Sequence of chain 1.A:
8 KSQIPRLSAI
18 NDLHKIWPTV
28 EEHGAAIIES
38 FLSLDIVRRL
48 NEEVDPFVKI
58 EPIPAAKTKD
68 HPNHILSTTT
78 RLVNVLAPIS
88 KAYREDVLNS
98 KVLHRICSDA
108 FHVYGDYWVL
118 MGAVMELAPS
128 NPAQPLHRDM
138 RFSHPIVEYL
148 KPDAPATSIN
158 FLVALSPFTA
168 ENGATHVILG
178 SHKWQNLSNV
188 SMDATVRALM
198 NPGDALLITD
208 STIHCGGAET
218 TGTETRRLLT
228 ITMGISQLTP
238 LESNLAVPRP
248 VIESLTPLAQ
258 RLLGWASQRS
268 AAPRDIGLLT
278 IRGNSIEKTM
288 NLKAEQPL

Sequence of chain 2.A:
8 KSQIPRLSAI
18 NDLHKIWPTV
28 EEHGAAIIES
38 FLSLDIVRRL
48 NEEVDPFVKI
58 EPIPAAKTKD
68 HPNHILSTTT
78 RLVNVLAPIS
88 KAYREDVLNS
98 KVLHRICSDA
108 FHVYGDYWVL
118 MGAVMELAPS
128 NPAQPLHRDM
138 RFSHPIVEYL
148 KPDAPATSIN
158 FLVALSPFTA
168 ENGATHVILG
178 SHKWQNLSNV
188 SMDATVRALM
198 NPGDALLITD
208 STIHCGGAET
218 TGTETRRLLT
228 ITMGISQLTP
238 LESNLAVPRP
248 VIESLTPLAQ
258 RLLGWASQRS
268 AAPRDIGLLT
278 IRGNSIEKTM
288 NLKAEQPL

The protein below binds the small molecule below.
Small molecule (SMILES): CN1C(=O)c2ccccc2NC(=O)[C@@H]1Cc1ccccc1

Binding-site contacts:
Ligand atom C19 contacts residue MET118 of chain 1.A at 4.0 Å (hydrophobic).
Ligand atom C23 contacts residue ILE72 of chain 1.A at 3.8 Å (hydrophobic).
Ligand atom C8 contacts residue HIS134 of chain 1.A at 3.6 Å.
Ligand atom C13 contacts residue ILE72 of chain 1.A at 3.9 Å (hydrophobic).
Ligand atom C7 contacts residue AKG1 of chain 1.C at 3.4 Å.
Ligand atom C10 contacts residue ILE72 of chain 1.A at 4.0 Å (hydrophobic).
Ligand atom C2 contacts residue AKG1 of chain 1.C at 3.5 Å.
Ligand atom C1 contacts residue MET122 of chain 1.A at 3.8 Å (hydrophobic).
Ligand atom C20 contacts residue MET118 of chain 1.A at 3.5 Å (hydrophobic).
Ligand atom C11 contacts residue HIS134 of chain 1.A at 3.5 Å.
Ligand atom N17 contacts residue ASP136 of chain 1.A at 3.9 Å.
Ligand atom C13 contacts residue HIS134 of chain 1.A at 3.9 Å.
Ligand atom C7 contacts residue ASP136 of chain 1.A at 3.9 Å.
Ligand atom O5 contacts residue LEU73 of chain 1.A at 3.8 Å.
Ligand atom C12 contacts residue HIS134 of chain 1.A at 3.8 Å.
Ligand atom C11 contacts residue ILE72 of chain 1.A at 3.7 Å (hydrophobic).
Ligand atom C8 contacts residue AKG1 of chain 1.C at 4.0 Å.
Ligand atom C3 contacts residue AKG1 of chain 1.C at 3.6 Å.
Ligand atom C12 contacts residue ILE72 of chain 1.A at 3.7 Å (hydrophobic).
Ligand atom C18 contacts residue AKG1 of chain 1.C at 3.6 Å.
Ligand atom C1 contacts residue MET118 of chain 1.A at 3.6 Å (hydrophobic).
Ligand atom O16 contacts residue MET137 of chain 1.A at 3.1 Å (h-bond).
Ligand atom C23 contacts residue PHE139 of chain 1.A at 3.9 Å (hydrophobic).
Ligand atom C9 contacts residue HIS134 of chain 1.A at 3.6 Å.
Ligand atom C2 contacts residue LEU79 of chain 1.A at 3.6 Å (hydrophobic).
Ligand atom C1 contacts residue LEU79 of chain 1.A at 3.7 Å (hydrophobic).
Ligand atom O5 contacts residue ASN70 of chain 1.A at 3.0 Å (h-bond).
Ligand atom C14 contacts residue AKG1 of chain 1.C at 3.6 Å.
Ligand atom C10 contacts residue HIS134 of chain 1.A at 3.4 Å.
Ligand atom C14 contacts residue HIS134 of chain 1.A at 3.7 Å.
Ligand atom C1 contacts residue THR227 of chain 1.A at 4.0 Å.
Ligand atom O5 contacts residue ILE273 of chain 2.A at 4.0 Å.
Ligand atom C20 contacts residue THR227 of chain 1.A at 3.8 Å.
Ligand atom C14 contacts residue GLN131 of chain 1.A at 4.0 Å.
Ligand atom O16 contacts residue ASP136 of chain 1.A at 3.5 Å.
Ligand atom C13 contacts residue GLN131 of chain 1.A at 3.4 Å.
Ligand atom C19 contacts residue AKG1 of chain 1.C at 3.8 Å.
Ligand atom C1 contacts residue AKG1 of chain 1.C at 3.8 Å.
Ligand atom C10 contacts residue PHE139 of chain 1.A at 3.7 Å (hydrophobic).
Ligand atom C15 contacts residue ASP136 of chain 1.A at 3.7 Å.